Binding-site contacts:
Ligand atom C6 contacts residue VAL95 of chain 24.E at 3.6 Å (hydrophobic).
Ligand atom C8 contacts residue PRO48 of chain 24.E at 4.4 Å (hydrophobic).
Ligand atom O5 contacts residue ALA96 of chain 24.E at 4.5 Å.
Ligand atom O6 contacts residue VAL95 of chain 24.E at 2.9 Å (h-bond).
Ligand atom C3 contacts residue ASN105 of chain 24.E at 3.8 Å.
Ligand atom C1 contacts residue ASN105 of chain 24.E at 1.4 Å.
Ligand atom C4 contacts residue ASN105 of chain 24.E at 4.3 Å.
Ligand atom C5 contacts residue ASN105 of chain 24.E at 3.6 Å.
Ligand atom C2 contacts residue ASN105 of chain 24.E at 2.5 Å.
Ligand atom O7 contacts residue ASN105 of chain 24.E at 4.0 Å.
Ligand atom O5 contacts residue VAL95 of chain 24.E at 4.5 Å.
Ligand atom N2 contacts residue ASN105 of chain 24.E at 2.9 Å (h-bond).
Ligand atom O6 contacts residue ALA96 of chain 24.E at 4.3 Å.
Ligand atom C7 contacts residue ASN105 of chain 24.E at 3.6 Å.
Ligand atom O5 contacts residue ASN105 of chain 24.E at 2.4 Å (h-bond).
Ligand atom C5 contacts residue VAL95 of chain 24.E at 4.5 Å (hydrophobic).
Ligand atom C8 contacts residue TYR50 of chain 24.E at 4.1 Å (hydrophobic).

Sequence of chain 24.E:
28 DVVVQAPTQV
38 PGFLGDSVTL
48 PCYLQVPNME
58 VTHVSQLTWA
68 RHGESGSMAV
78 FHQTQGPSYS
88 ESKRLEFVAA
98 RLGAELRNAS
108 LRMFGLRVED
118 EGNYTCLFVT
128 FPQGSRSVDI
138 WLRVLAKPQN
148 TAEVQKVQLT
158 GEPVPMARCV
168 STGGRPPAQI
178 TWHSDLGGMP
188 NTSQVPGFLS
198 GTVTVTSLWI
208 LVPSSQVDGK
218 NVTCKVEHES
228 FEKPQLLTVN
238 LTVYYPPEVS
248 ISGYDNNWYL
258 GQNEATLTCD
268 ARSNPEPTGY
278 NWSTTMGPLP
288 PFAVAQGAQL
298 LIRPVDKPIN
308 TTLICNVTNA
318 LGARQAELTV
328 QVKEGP

This small molecule binds to this protein.
Small molecule (SMILES): CC(=O)N[C@H]1[C@H](O[C@H]2[C@H](O)[C@@H](NC(C)=O)CO[C@@H]2CO)O[C@H](CO)[C@@H](O[C@@H]2O[C@H](CO)[C@@H](O)[C@H](O)[C@@H]2O)[C@@H]1O